Sequence of chain 2.QB:
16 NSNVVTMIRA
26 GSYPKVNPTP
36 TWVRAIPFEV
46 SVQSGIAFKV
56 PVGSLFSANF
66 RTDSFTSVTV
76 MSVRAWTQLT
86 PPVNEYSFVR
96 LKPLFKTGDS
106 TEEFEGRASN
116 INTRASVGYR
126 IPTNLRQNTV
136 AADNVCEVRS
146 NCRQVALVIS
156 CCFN

A protein and the small-molecule ligand that binds it are described below.
Small molecule (SMILES): CO[P](=O)(O)O[C@H]1[C@@H](O)[C@H](n2ccc(=O)[nH]c2=O)O[C@@H]1COP(=O)(O)O

Sequence of chain 1.M:
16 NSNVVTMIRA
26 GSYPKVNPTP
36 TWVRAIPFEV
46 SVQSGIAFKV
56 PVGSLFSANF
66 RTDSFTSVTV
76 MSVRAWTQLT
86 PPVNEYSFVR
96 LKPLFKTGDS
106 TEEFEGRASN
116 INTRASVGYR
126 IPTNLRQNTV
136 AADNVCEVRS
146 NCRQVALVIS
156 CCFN

Binding-site contacts:
Ligand atom C5' contacts residue ARG131 of chain 1.M at 3.4 Å.
Ligand atom C6 contacts residue ARG125 of chain 1.M at 3.6 Å.
Ligand atom OP3 contacts residue SER77 of chain 1.M at 4.2 Å.
Ligand atom C5 contacts residue ARG125 of chain 1.M at 3.6 Å.
Ligand atom C2 contacts residue ASN16 of chain 2.QB at 3.8 Å.
Ligand atom O5' contacts residue ARG131 of chain 1.M at 2.9 Å (salt-bridge).
Ligand atom OP2 contacts residue ILE23 of chain 2.QB at 4.3 Å.
Ligand atom OP1 contacts residue ARG125 of chain 1.M at 2.9 Å (salt-bridge).
Ligand atom OP3 contacts residue ARG125 of chain 1.M at 3.1 Å.
Ligand atom O4 contacts residue ARG125 of chain 1.M at 3.8 Å.
Ligand atom C4 contacts residue ASN16 of chain 2.QB at 4.4 Å.
Ligand atom C5' contacts residue ARG125 of chain 1.M at 4.5 Å.
Ligand atom C5 contacts residue THR21 of chain 2.QB at 4.2 Å.
Ligand atom P contacts residue ARG125 of chain 1.M at 3.8 Å.
Ligand atom C3' contacts residue ARG125 of chain 1.M at 3.5 Å.
Ligand atom OP1 contacts residue ILE23 of chain 2.QB at 3.7 Å.
Ligand atom C5' contacts residue MET76 of chain 1.M at 4.3 Å (hydrophobic).
Ligand atom C4 contacts residue SER17 of chain 2.QB at 3.9 Å.
Ligand atom O4 contacts residue THR21 of chain 2.QB at 4.1 Å.
Ligand atom O2 contacts residue ASN16 of chain 2.QB at 3.5 Å (h-bond).
Ligand atom O5' contacts residue ARG125 of chain 1.M at 3.3 Å (salt-bridge).
Ligand atom P contacts residue ILE23 of chain 2.QB at 4.2 Å.
Ligand atom P contacts residue ARG131 of chain 1.M at 3.6 Å.
Ligand atom N1 contacts residue ARG125 of chain 1.M at 4.0 Å.
Ligand atom O4 contacts residue SER17 of chain 2.QB at 3.1 Å.
Ligand atom C2' contacts residue ARG125 of chain 1.M at 4.0 Å.
Ligand atom C4 contacts residue ARG125 of chain 1.M at 3.6 Å.
Ligand atom N3 contacts residue SER17 of chain 2.QB at 4.2 Å.
Ligand atom C2 contacts residue ARG125 of chain 1.M at 4.2 Å.
Ligand atom OP2 contacts residue SER77 of chain 1.M at 4.0 Å.
Ligand atom OP1 contacts residue ARG131 of chain 1.M at 3.4 Å (salt-bridge).
Ligand atom O3' contacts residue ARG125 of chain 1.M at 4.2 Å.
Ligand atom N3 contacts residue ARG125 of chain 1.M at 3.9 Å.
Ligand atom OP3 contacts residue ILE23 of chain 2.QB at 3.8 Å.
Ligand atom OP2 contacts residue ARG131 of chain 1.M at 3.9 Å.
Ligand atom N3 contacts residue ASN16 of chain 2.QB at 3.4 Å (h-bond).